Binding-site contacts:
Ligand atom C2 contacts residue TYR309 of chain 1.B at 3.5 Å (hydrophobic).
Ligand atom O2 contacts residue LYS291 of chain 1.B at 3.9 Å.
Ligand atom C10 contacts residue THR347 of chain 1.B at 3.8 Å.
Ligand atom O2 contacts residue TYR309 of chain 1.B at 3.2 Å (h-bond).
Ligand atom O1A contacts residue ASP311 of chain 1.B at 2.6 Å (salt-bridge).
Ligand atom O8 contacts residue GLN346 of chain 1.B at 3.4 Å.
Ligand atom N5 contacts residue GLN346 of chain 1.B at 2.9 Å (h-bond).
Ligand atom O7 contacts residue THR347 of chain 1.B at 2.5 Å (h-bond).
Ligand atom O10 contacts residue THR347 of chain 1.B at 3.6 Å (h-bond).
Ligand atom O9 contacts residue GLN346 of chain 1.B at 3.4 Å.
Ligand atom O8 contacts residue TYR309 of chain 1.B at 3.4 Å.
Ligand atom C5 contacts residue GLN346 of chain 1.B at 3.6 Å.
Ligand atom O1A contacts residue GLN346 of chain 1.B at 3.8 Å.
Ligand atom O1B contacts residue ASP311 of chain 1.B at 3.2 Å (salt-bridge).
Ligand atom C4 contacts residue GLN346 of chain 1.B at 3.8 Å.
Ligand atom C9 contacts residue THR347 of chain 1.B at 3.4 Å.
Ligand atom C9 contacts residue ASN320 of chain 1.B at 3.4 Å.
Ligand atom C10 contacts residue GLN346 of chain 1.B at 3.9 Å.
Ligand atom C11 contacts residue GLN346 of chain 1.B at 3.8 Å.
Ligand atom C7 contacts residue GLN346 of chain 1.B at 3.9 Å.
Ligand atom C1 contacts residue LYS291 of chain 1.B at 4.0 Å.
Ligand atom C1 contacts residue ASP311 of chain 1.B at 3.3 Å.
Ligand atom O1B contacts residue LYS291 of chain 1.B at 4.0 Å.
Ligand atom O9 contacts residue ASN320 of chain 1.B at 2.5 Å (h-bond).
Ligand atom O6 contacts residue TYR309 of chain 1.B at 3.3 Å (h-bond).
Ligand atom C8 contacts residue ASN320 of chain 1.B at 4.0 Å.
Ligand atom C8 contacts residue TYR309 of chain 1.B at 3.7 Å (hydrophobic).
Ligand atom O7 contacts residue LYS348 of chain 1.B at 3.5 Å (salt-bridge).
Ligand atom C6 contacts residue GLN346 of chain 1.B at 3.4 Å.
Ligand atom C8 contacts residue THR347 of chain 1.B at 3.8 Å.
Ligand atom O9 contacts residue THR347 of chain 1.B at 2.9 Å (h-bond).
Ligand atom C7 contacts residue THR347 of chain 1.B at 3.0 Å.
Ligand atom C1 contacts residue TYR309 of chain 1.B at 3.5 Å (hydrophobic).
Ligand atom O10 contacts residue LYS348 of chain 1.B at 4.0 Å.
Ligand atom O8 contacts residue ASP311 of chain 1.B at 3.7 Å.
Ligand atom O1A contacts residue TYR309 of chain 1.B at 2.8 Å (h-bond).
Ligand atom C9 contacts residue ASP349 of chain 1.B at 4.0 Å.
Ligand atom C9 contacts residue ILE350 of chain 1.B at 3.6 Å (hydrophobic).
Ligand atom O8 contacts residue ASN320 of chain 1.B at 2.9 Å (h-bond).
Ligand atom O1A contacts residue LYS291 of chain 1.B at 3.9 Å.

The small molecule below binds the protein below.
Small molecule (SMILES): CC(=O)N[C@H]1[C@H]([C@H](O)[C@H](O)CO)O[C@@](O)(C(=O)O)C[C@@H]1O

Sequence of chain 1.B:
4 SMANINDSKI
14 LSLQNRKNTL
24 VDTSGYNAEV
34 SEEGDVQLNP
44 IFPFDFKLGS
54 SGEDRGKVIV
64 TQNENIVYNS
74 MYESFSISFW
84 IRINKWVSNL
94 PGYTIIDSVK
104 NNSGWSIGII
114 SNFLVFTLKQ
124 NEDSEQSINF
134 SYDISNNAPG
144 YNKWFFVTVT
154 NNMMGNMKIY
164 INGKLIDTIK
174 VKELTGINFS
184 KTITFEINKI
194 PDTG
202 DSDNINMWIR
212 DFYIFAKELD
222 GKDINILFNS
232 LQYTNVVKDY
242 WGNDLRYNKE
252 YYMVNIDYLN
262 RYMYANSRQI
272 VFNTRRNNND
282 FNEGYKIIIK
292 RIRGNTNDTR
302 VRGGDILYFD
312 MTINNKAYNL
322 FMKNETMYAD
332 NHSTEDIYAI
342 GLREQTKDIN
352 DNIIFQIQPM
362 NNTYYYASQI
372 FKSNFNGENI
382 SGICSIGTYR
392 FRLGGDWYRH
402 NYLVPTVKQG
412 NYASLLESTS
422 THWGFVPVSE